This small molecule binds to this protein.
Small molecule (SMILES): CC(C)[C@H](NC(=O)[C@H](CCCN=C(N)N)NC(=O)Cc1ccccc1)C(=O)N[C@@H](CCCN=C(N)N)C(=O)NCc1ccc(C(=N)N)cc1

Sequence of chain 1.C:
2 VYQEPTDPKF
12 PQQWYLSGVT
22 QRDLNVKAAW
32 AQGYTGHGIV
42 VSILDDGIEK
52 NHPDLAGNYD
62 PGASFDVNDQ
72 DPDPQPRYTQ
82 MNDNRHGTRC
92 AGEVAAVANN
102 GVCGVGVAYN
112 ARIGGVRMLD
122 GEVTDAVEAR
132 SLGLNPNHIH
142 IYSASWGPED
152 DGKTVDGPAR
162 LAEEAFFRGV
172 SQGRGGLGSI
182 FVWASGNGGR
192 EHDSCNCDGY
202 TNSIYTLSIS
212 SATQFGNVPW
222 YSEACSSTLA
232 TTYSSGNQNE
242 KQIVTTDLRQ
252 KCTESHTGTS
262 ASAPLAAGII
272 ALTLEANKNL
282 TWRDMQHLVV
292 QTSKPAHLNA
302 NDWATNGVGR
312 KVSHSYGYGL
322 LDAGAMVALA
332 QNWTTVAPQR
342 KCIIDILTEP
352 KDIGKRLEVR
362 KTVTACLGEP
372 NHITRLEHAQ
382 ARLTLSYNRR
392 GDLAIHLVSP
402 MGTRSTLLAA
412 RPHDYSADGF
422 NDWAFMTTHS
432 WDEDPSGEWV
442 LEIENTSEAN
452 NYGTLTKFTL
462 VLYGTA

Binding-site contacts:
Ligand atom N35 contacts residue ALA185 of chain 1.C at 2.8 Å (h-bond).
Ligand atom C16 contacts residue SER261 of chain 1.C at 3.1 Å.
Ligand atom C16 contacts residue SER146 of chain 1.C at 3.4 Å.
Ligand atom NH1 contacts residue TYR201 of chain 1.C at 2.8 Å (h-bond).
Ligand atom CA contacts residue GLY148 of chain 1.C at 3.5 Å.
Ligand atom C18 contacts residue ASP151 of chain 1.C at 3.5 Å.
Ligand atom NH2 contacts residue ASP47 of chain 1.C at 3.4 Å (salt-bridge).
Ligand atom N34 contacts residue PRO149 of chain 1.C at 3.1 Å (h-bond).
Ligand atom C19 contacts residue ASP151 of chain 1.C at 3.2 Å.
Ligand atom C22 contacts residue TRP147 of chain 1.C at 3.4 Å (hydrophobic).
Ligand atom CD contacts residue HIS87 of chain 1.C at 3.5 Å.
Ligand atom NH1 contacts residue ASP157 of chain 1.C at 3.2 Å (salt-bridge).
Ligand atom NE contacts residue ASP47 of chain 1.C at 2.8 Å (salt-bridge).
Ligand atom CG contacts residue GLU129 of chain 1.C at 3.3 Å.
Ligand atom N contacts residue GLY148 of chain 1.C at 2.9 Å (h-bond).
Ligand atom C22 contacts residue SER146 of chain 1.C at 3.4 Å.
Ligand atom CZ contacts residue TYR201 of chain 1.C at 3.4 Å (hydrophobic).
Ligand atom N34 contacts residue GLY148 of chain 1.C at 3.5 Å.
Ligand atom C22 contacts residue THR260 of chain 1.C at 3.5 Å.
Ligand atom N23 contacts residue SER146 of chain 1.C at 2.7 Å (h-bond).
Ligand atom O contacts residue TRP147 of chain 1.C at 3.0 Å.
Ligand atom NH1 contacts residue GLY158 of chain 1.C at 3.3 Å (h-bond).
Ligand atom N23 contacts residue SER261 of chain 1.C at 3.4 Å (h-bond).
Ligand atom CD contacts residue GLU129 of chain 1.C at 3.5 Å.
Ligand atom NE contacts residue GLU129 of chain 1.C at 2.9 Å (salt-bridge).
Ligand atom N35 contacts residue ASP199 of chain 1.C at 2.8 Å (salt-bridge).
Ligand atom NH2 contacts residue ASP157 of chain 1.C at 2.7 Å (salt-bridge).
Ligand atom C21 contacts residue TRP147 of chain 1.C at 3.4 Å (hydrophobic).
Ligand atom CG contacts residue VAL124 of chain 1.C at 3.6 Å (hydrophobic).
Ligand atom C3' contacts residue VAL124 of chain 1.C at 3.5 Å (hydrophobic).
Ligand atom CZ contacts residue ASP157 of chain 1.C at 3.4 Å.
Ligand atom C27 contacts residue ASP199 of chain 1.C at 3.2 Å.
Ligand atom NE contacts residue TYR201 of chain 1.C at 3.0 Å (h-bond).
Ligand atom O contacts residue GLY148 of chain 1.C at 3.2 Å (h-bond).
Ligand atom N34 contacts residue ASP199 of chain 1.C at 2.8 Å (salt-bridge).
Ligand atom C17 contacts residue THR260 of chain 1.C at 3.6 Å.
Ligand atom NE contacts residue ASP84 of chain 1.C at 3.4 Å (salt-bridge).
Ligand atom NH2 contacts residue ASN85 of chain 1.C at 2.8 Å (h-bond).
Ligand atom C21 contacts residue ALA185 of chain 1.C at 3.4 Å (hydrophobic).
Ligand atom CZ contacts residue ASP47 of chain 1.C at 3.5 Å.